A protein and the small-molecule ligand that binds it are described below.
Small molecule (SMILES): CC(=O)N[C@H]1[C@H](O[C@H]2[C@H](O)[C@@H](NC(C)=O)CO[C@@H]2CO)O[C@H](CO)[C@@H](O)[C@@H]1O

Binding-site contacts:
Ligand atom N2 contacts residue ASN12 of chain 15.A at 4.0 Å.
Ligand atom O7 contacts residue ASN12 of chain 15.A at 4.2 Å.
Ligand atom C7 contacts residue ASN12 of chain 15.A at 4.3 Å.
Ligand atom O5 contacts residue ASN12 of chain 15.A at 2.5 Å (h-bond).
Ligand atom C5 contacts residue ASN12 of chain 15.A at 3.9 Å.
Ligand atom C1 contacts residue ASN12 of chain 15.A at 2.1 Å.
Ligand atom C2 contacts residue ASN12 of chain 15.A at 3.5 Å.

Sequence of chain 15.A:
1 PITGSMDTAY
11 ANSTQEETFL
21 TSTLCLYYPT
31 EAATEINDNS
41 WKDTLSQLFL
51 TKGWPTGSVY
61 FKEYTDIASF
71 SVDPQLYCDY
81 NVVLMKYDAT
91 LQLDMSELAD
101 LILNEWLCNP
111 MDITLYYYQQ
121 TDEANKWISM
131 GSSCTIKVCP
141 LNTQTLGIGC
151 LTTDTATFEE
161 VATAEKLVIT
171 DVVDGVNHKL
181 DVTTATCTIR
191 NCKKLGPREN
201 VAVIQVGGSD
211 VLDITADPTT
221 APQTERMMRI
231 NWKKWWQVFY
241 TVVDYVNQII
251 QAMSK